The protein below binds the small molecule below.
Small molecule (SMILES): CC(C)C[C@@H](N)C(=O)N[C@H](Cc1c[nH]c2ccccc12)C(=O)N[C@H](CCC(N)=O)C(=O)N[C@H](Cc1c[nH]cn1)C(=O)N[C@H](CCC(=O)O)C(=O)N[C@H](C)C(=O)N[C@@H](C(=O)N[C@H](Cc1c[nH]c2ccccc12)C(=O)N[C@@H](C=O)CCCCN)[C@H](C)O

Binding-site contacts:
Ligand atom CZ2 contacts residue TRP132 of chain 3.A at 3.5 Å (hydrophobic).
Ligand atom O contacts residue ALA110 of chain 3.A at 3.2 Å.
Ligand atom CG contacts residue TYR78 of chain 3.A at 3.7 Å (hydrophobic).
Ligand atom NE1 contacts residue ASN47 of chain 3.A at 3.7 Å.
Ligand atom OE2 contacts residue SER76 of chain 3.A at 3.0 Å (h-bond).
Ligand atom NE1 contacts residue TRP116 of chain 3.A at 3.7 Å.
Ligand atom CB contacts residue TYR78 of chain 3.A at 3.6 Å (hydrophobic).
Ligand atom CE2 contacts residue TRP116 of chain 3.A at 3.6 Å (hydrophobic).
Ligand atom N contacts residue SER51 of chain 3.A at 3.0 Å (h-bond).
Ligand atom OE1 contacts residue TYR78 of chain 3.A at 2.7 Å (h-bond).
Ligand atom CG2 contacts residue TRP144 of chain 4.A at 3.5 Å (hydrophobic).
Ligand atom C contacts residue SER112 of chain 3.A at 3.5 Å.
Ligand atom CE3 contacts residue ASN109 of chain 3.A at 3.7 Å.
Ligand atom N contacts residue ALA110 of chain 3.A at 3.6 Å.
Ligand atom CB contacts residue TRP103 of chain 3.A at 3.6 Å (hydrophobic).
Ligand atom O contacts residue ALA110 of chain 3.A at 3.3 Å.
Ligand atom CE3 contacts residue TRP103 of chain 3.A at 3.7 Å (hydrophobic).
Ligand atom N contacts residue TYR67 of chain 3.A at 3.6 Å (h-bond).
Ligand atom O contacts residue SER112 of chain 3.A at 2.7 Å (h-bond).
Ligand atom O contacts residue ALA110 of chain 3.A at 3.5 Å.
Ligand atom OE2 contacts residue ARG108 of chain 3.A at 3.0 Å (salt-bridge).
Ligand atom NE1 contacts residue ASP152 of chain 3.A at 2.9 Å (salt-bridge).
Ligand atom O contacts residue TYR67 of chain 3.A at 3.6 Å.
Ligand atom CG contacts residue TRP144 of chain 4.A at 3.3 Å (hydrophobic).
Ligand atom C contacts residue SER51 of chain 3.A at 3.7 Å.
Ligand atom CB contacts residue TRP103 of chain 3.A at 3.4 Å (hydrophobic).
Ligand atom CA contacts residue SER51 of chain 3.A at 3.5 Å.
Ligand atom CD contacts residue SER76 of chain 3.A at 3.5 Å.
Ligand atom NE1 contacts residue ARG108 of chain 3.A at 3.7 Å.
Ligand atom C contacts residue TYR67 of chain 3.A at 3.6 Å (hydrophobic).
Ligand atom CB contacts residue TYR67 of chain 3.A at 3.6 Å (hydrophobic).
Ligand atom CB contacts residue TRP144 of chain 4.A at 3.4 Å (hydrophobic).
Ligand atom CD1 contacts residue ASN47 of chain 3.A at 3.6 Å.
Ligand atom OE1 contacts residue SER76 of chain 3.A at 3.6 Å.
Ligand atom CH2 contacts residue THR114 of chain 3.A at 3.6 Å.
Ligand atom CD contacts residue ARG108 of chain 3.A at 3.3 Å.
Ligand atom OE1 contacts residue ARG108 of chain 3.A at 2.8 Å (salt-bridge).
Ligand atom CA contacts residue TRP103 of chain 3.A at 3.6 Å (hydrophobic).
Ligand atom CZ3 contacts residue THR114 of chain 3.A at 3.1 Å.
Ligand atom C contacts residue ALA110 of chain 3.A at 3.5 Å (hydrophobic).

Sequence of chain 3.A:
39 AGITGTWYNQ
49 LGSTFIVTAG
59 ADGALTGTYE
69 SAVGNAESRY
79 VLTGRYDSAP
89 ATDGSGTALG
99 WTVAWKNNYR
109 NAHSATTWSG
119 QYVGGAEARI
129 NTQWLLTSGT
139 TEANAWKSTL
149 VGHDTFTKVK

Sequence of chain 4.A:
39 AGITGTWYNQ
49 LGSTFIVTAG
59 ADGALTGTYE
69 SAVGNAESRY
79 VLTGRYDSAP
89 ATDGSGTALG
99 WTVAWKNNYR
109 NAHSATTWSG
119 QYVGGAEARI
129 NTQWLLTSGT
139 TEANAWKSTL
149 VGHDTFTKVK